A small-molecule ligand and the protein it binds are described below.
Small molecule (SMILES): CC[C@H](C)[C@H](NC(=O)[C@H](CO)NC(=O)[C@H](CC(=O)O)NC(=O)[C@@H](N)CCC(=O)O)C(=O)N[C@@H](CC(C)C)C(=O)N[C@@H](CCC(N)=O)C(=O)N1CCC[C@H]1C(=O)NCC(=O)N[C@@H](C)C(=O)N[C@@H](Cc1ccccc1)C(=O)N[C@@H](CO)C(=O)N[C@@H](C)C(=O)N[C@H](C=O)CC(N)=O

Binding-site contacts:
Ligand atom N contacts residue ILE535 of chain 1.HA at 3.7 Å.
Ligand atom ND2 contacts residue TYR533 of chain 1.HA at 3.7 Å.
Ligand atom CG contacts residue PRO536 of chain 1.HA at 4.5 Å (hydrophobic).
Ligand atom NE2 contacts residue PRO536 of chain 1.HA at 4.2 Å.
Ligand atom O contacts residue HIS409 of chain 1.HA at 3.6 Å.
Ligand atom CD1 contacts residue GLN538 of chain 1.HA at 3.1 Å.
Ligand atom CB contacts residue GLU481 of chain 1.HA at 3.6 Å.
Ligand atom CD1 contacts residue LEU413 of chain 1.HA at 4.1 Å (hydrophobic).
Ligand atom CA contacts residue ILE535 of chain 1.HA at 3.8 Å (hydrophobic).
Ligand atom N contacts residue PRO536 of chain 1.HA at 4.2 Å.
Ligand atom CA contacts residue TYR537 of chain 1.HA at 4.5 Å (hydrophobic).
Ligand atom CB contacts residue TYR533 of chain 1.HA at 3.6 Å (hydrophobic).
Ligand atom OD1 contacts residue TYR533 of chain 1.HA at 3.4 Å.
Ligand atom O contacts residue LEU534 of chain 1.HA at 4.3 Å.
Ligand atom CD1 contacts residue ILE535 of chain 1.HA at 4.0 Å (hydrophobic).
Ligand atom CG contacts residue TYR537 of chain 1.HA at 3.2 Å (hydrophobic).
Ligand atom C contacts residue HIS409 of chain 1.HA at 4.4 Å.
Ligand atom CB contacts residue ILE535 of chain 1.HA at 4.2 Å (hydrophobic).
Ligand atom CB contacts residue TYR537 of chain 1.HA at 3.0 Å (hydrophobic).
Ligand atom CD1 contacts residue PHE402 of chain 1.HA at 4.0 Å (hydrophobic).
Ligand atom CG1 contacts residue THR488 of chain 1.HA at 4.2 Å.
Ligand atom CB contacts residue LEU534 of chain 1.HA at 4.3 Å (hydrophobic).
Ligand atom CB contacts residue THR488 of chain 1.HA at 4.4 Å.
Ligand atom CD2 contacts residue ALA484 of chain 1.HA at 3.6 Å (hydrophobic).
Ligand atom CD contacts residue TYR537 of chain 1.HA at 4.5 Å (hydrophobic).
Ligand atom CE1 contacts residue LEU413 of chain 1.HA at 4.2 Å (hydrophobic).
Ligand atom O contacts residue PRO536 of chain 1.HA at 3.8 Å.
Ligand atom CG contacts residue TYR533 of chain 1.HA at 3.3 Å (hydrophobic).
Ligand atom CD1 contacts residue THR488 of chain 1.HA at 4.2 Å.
Ligand atom CD2 contacts residue THR488 of chain 1.HA at 4.2 Å.
Ligand atom CD1 contacts residue ILE535 of chain 1.HA at 4.0 Å (hydrophobic).
Ligand atom CD2 contacts residue MET485 of chain 1.HA at 4.0 Å (hydrophobic).

Sequence of chain 1.HA:
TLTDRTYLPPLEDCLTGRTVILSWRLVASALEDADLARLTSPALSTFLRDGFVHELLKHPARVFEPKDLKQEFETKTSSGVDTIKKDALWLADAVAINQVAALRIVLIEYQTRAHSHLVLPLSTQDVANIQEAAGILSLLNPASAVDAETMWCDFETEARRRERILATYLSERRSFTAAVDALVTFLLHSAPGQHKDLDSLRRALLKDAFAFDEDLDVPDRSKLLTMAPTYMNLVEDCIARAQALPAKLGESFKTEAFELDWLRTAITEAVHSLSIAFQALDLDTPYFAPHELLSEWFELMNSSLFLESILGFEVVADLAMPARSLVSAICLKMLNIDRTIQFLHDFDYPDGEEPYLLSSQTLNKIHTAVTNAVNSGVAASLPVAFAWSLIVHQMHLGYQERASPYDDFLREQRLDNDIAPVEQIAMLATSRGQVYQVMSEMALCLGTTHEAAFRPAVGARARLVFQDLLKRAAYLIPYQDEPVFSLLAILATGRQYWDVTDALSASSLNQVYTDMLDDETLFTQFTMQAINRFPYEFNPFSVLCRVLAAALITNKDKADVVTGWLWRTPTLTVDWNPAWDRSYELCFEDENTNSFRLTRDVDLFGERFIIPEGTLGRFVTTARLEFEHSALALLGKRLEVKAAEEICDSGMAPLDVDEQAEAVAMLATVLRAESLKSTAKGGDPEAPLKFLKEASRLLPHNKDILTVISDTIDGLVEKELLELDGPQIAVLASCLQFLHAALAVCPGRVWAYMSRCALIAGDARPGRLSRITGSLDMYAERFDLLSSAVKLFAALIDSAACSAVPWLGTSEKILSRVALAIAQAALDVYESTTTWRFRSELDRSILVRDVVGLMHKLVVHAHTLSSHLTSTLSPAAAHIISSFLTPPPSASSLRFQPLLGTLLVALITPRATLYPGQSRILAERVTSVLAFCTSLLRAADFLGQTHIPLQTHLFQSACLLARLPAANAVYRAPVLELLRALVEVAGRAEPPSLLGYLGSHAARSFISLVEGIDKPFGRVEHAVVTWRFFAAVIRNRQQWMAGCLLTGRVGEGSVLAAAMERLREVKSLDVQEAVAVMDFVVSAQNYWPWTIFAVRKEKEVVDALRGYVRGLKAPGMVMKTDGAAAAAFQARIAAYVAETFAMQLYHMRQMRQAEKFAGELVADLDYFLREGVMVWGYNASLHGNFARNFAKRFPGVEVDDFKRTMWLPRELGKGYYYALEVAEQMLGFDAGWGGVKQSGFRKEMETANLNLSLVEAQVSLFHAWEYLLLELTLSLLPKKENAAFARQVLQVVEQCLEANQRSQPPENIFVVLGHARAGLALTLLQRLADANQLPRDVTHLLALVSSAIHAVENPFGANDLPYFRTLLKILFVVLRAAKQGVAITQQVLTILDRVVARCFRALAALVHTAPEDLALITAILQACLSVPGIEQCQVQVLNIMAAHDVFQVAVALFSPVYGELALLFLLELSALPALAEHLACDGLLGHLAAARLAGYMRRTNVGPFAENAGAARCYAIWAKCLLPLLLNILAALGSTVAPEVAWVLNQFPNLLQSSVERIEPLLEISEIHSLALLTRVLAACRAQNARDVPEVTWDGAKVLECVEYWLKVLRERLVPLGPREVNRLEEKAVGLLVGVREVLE